Sequence of chain 1.E:
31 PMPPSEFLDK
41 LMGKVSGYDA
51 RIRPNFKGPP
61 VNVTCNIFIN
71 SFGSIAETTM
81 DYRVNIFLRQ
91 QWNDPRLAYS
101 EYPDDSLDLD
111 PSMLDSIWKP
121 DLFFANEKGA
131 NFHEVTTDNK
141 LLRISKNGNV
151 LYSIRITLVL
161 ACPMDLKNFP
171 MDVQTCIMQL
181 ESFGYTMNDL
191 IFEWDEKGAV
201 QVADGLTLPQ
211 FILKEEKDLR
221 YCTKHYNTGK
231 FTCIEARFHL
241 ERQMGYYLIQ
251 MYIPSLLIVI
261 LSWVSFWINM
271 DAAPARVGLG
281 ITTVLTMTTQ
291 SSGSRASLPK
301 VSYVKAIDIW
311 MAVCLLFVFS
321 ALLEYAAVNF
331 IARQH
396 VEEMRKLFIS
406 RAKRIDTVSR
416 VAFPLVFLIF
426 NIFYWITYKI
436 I

The small molecule below binds the protein below.
Small molecule (SMILES): NCCCC(=O)O

Sequence of chain 1.A:
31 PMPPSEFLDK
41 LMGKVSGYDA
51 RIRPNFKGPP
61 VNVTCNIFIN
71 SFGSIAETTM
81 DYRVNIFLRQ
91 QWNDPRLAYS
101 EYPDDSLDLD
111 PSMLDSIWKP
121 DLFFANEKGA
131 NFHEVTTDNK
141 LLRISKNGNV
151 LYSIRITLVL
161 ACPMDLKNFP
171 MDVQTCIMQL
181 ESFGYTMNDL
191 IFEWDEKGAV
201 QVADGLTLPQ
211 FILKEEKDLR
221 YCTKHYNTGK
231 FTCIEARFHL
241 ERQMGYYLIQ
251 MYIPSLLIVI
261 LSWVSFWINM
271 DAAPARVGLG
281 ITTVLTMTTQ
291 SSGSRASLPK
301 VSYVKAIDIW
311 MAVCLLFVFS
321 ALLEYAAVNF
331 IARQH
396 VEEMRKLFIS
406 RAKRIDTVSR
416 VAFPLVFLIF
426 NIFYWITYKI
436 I

Binding-site contacts:
Ligand atom CB contacts residue PHE231 of chain 1.A at 4.1 Å (hydrophobic).
Ligand atom CG contacts residue TYR226 of chain 1.A at 4.0 Å (hydrophobic).
Ligand atom C contacts residue ARG89 of chain 1.E at 3.6 Å.
Ligand atom CG contacts residue PHE87 of chain 1.E at 3.9 Å (hydrophobic).
Ligand atom OXT contacts residue THR228 of chain 1.A at 2.8 Å (h-bond).
Ligand atom CD contacts residue PHE231 of chain 1.A at 3.6 Å (hydrophobic).
Ligand atom CG contacts residue ARG89 of chain 1.E at 4.2 Å.
Ligand atom N contacts residue PHE87 of chain 1.E at 4.0 Å.
Ligand atom CD contacts residue PHE183 of chain 1.A at 3.4 Å (hydrophobic).
Ligand atom O contacts residue PHE87 of chain 1.E at 3.8 Å.
Ligand atom OXT contacts residue SER153 of chain 1.E at 3.8 Å.
Ligand atom N contacts residue PHE183 of chain 1.A at 4.3 Å.
Ligand atom OXT contacts residue LEU141 of chain 1.E at 3.5 Å.
Ligand atom OXT contacts residue PHE231 of chain 1.A at 4.2 Å.
Ligand atom CD contacts residue SER182 of chain 1.A at 3.7 Å.
Ligand atom C contacts residue PHE87 of chain 1.E at 4.3 Å (hydrophobic).
Ligand atom N contacts residue SER182 of chain 1.A at 3.9 Å.
Ligand atom N contacts residue PHE123 of chain 1.A at 4.0 Å.
Ligand atom N contacts residue TYR226 of chain 1.A at 3.3 Å.
Ligand atom CB contacts residue PHE183 of chain 1.A at 3.4 Å (hydrophobic).
Ligand atom CG contacts residue PHE231 of chain 1.A at 4.1 Å (hydrophobic).
Ligand atom OXT contacts residue ARG89 of chain 1.E at 3.9 Å.
Ligand atom C contacts residue LEU141 of chain 1.E at 4.2 Å (hydrophobic).
Ligand atom C contacts residue SER153 of chain 1.E at 3.4 Å.
Ligand atom O contacts residue SER153 of chain 1.E at 2.4 Å (h-bond).
Ligand atom N contacts residue PHE231 of chain 1.A at 4.0 Å.
Ligand atom C contacts residue THR228 of chain 1.A at 3.9 Å.
Ligand atom O contacts residue ARG89 of chain 1.E at 2.9 Å (salt-bridge).
Ligand atom N contacts residue GLU181 of chain 1.A at 3.4 Å (salt-bridge).
Ligand atom CD contacts residue TYR226 of chain 1.A at 4.2 Å (hydrophobic).